The small molecule below binds the protein below.
Small molecule (SMILES): CCn1c(=O)c2c(c3ccc(C)nc31)O[C@@](C)(C/C=N/O)C[C@H]2C=C(C)C

Sequence of chain 1.A:
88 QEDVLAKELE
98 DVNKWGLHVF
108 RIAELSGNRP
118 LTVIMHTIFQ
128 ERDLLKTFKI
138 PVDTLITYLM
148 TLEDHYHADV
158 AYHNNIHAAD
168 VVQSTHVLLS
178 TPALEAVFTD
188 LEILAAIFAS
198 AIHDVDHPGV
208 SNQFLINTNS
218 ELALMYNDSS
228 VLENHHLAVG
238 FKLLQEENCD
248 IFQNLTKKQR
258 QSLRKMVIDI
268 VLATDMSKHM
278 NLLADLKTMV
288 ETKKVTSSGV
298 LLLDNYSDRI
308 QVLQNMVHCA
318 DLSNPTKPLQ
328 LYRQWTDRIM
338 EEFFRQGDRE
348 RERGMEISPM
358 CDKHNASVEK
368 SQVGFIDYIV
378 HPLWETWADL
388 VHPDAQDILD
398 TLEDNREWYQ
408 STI

Binding-site contacts:
Ligand atom O27 contacts residue HIS160 of chain 1.A at 2.6 Å (h-bond).
Ligand atom C8 contacts residue PHE372 of chain 1.A at 3.7 Å (hydrophobic).
Ligand atom N3 contacts residue PHE372 of chain 1.A at 3.4 Å.
Ligand atom N22 contacts residue ZN1 of chain 1.C at 2.9 Å.
Ligand atom C21 contacts residue HIS160 of chain 1.A at 3.5 Å.
Ligand atom C15 contacts residue MET273 of chain 1.A at 3.8 Å (hydrophobic).
Ligand atom C2 contacts residue PHE372 of chain 1.A at 3.7 Å (hydrophobic).
Ligand atom O12 contacts residue PHE372 of chain 1.A at 4.0 Å.
Ligand atom C19 contacts residue ILE336 of chain 1.A at 3.9 Å (hydrophobic).
Ligand atom O12 contacts residue MET357 of chain 1.A at 3.5 Å.
Ligand atom C13 contacts residue PHE372 of chain 1.A at 3.8 Å (hydrophobic).
Ligand atom O27 contacts residue ASP201 of chain 1.A at 3.1 Å (salt-bridge).
Ligand atom C6 contacts residue TYR159 of chain 1.A at 3.6 Å (hydrophobic).
Ligand atom C19 contacts residue PHE340 of chain 1.A at 3.8 Å (hydrophobic).
Ligand atom N3 contacts residue GLN369 of chain 1.A at 3.2 Å (h-bond).
Ligand atom C1 contacts residue TYR159 of chain 1.A at 3.6 Å (hydrophobic).
Ligand atom C5 contacts residue PHE372 of chain 1.A at 3.4 Å (hydrophobic).
Ligand atom O27 contacts residue HIS164 of chain 1.A at 2.8 Å (h-bond).
Ligand atom N3 contacts residue ILE336 of chain 1.A at 3.5 Å.
Ligand atom C9 contacts residue PHE372 of chain 1.A at 3.8 Å (hydrophobic).
Ligand atom C18 contacts residue ILE336 of chain 1.A at 3.7 Å (hydrophobic).
Ligand atom C10 contacts residue PHE372 of chain 1.A at 3.6 Å (hydrophobic).
Ligand atom N7 contacts residue PHE372 of chain 1.A at 3.8 Å.
Ligand atom C2 contacts residue ILE336 of chain 1.A at 3.6 Å (hydrophobic).
Ligand atom N22 contacts residue ASP318 of chain 1.A at 3.4 Å (salt-bridge).
Ligand atom C19 contacts residue MET337 of chain 1.A at 3.9 Å (hydrophobic).
Ligand atom C18 contacts residue GLN369 of chain 1.A at 3.4 Å.
Ligand atom O27 contacts residue TYR159 of chain 1.A at 3.5 Å.
Ligand atom O27 contacts residue ASP318 of chain 1.A at 3.4 Å (salt-bridge).
Ligand atom C6 contacts residue PHE372 of chain 1.A at 3.8 Å (hydrophobic).
Ligand atom C13 contacts residue GLN369 of chain 1.A at 3.4 Å.
Ligand atom C19 contacts residue MET357 of chain 1.A at 3.9 Å (hydrophobic).
Ligand atom N22 contacts residue HIS160 of chain 1.A at 3.1 Å (h-bond).
Ligand atom C19 contacts residue GLN369 of chain 1.A at 3.4 Å.
Ligand atom O12 contacts residue PHE340 of chain 1.A at 3.9 Å.
Ligand atom C4 contacts residue PHE372 of chain 1.A at 3.4 Å (hydrophobic).
Ligand atom C2 contacts residue GLN369 of chain 1.A at 3.8 Å.
Ligand atom C18 contacts residue THR333 of chain 1.A at 3.7 Å.
Ligand atom C1 contacts residue ASN321 of chain 1.A at 3.3 Å.
Ligand atom O27 contacts residue ZN1 of chain 1.C at 2.2 Å.